A protein and the small-molecule ligand that binds it are described below.
Small molecule (SMILES): CC(=O)N[C@H]1[C@H]([C@H](O)[C@H](O)CO)O[C@@](O)(C(=O)O)C[C@@H]1O

Binding-site contacts:
Ligand atom C1 contacts residue ASN318 of chain 1.A at 4.0 Å.
Ligand atom C7 contacts residue SER289 of chain 1.A at 3.9 Å.
Ligand atom O4 contacts residue THR319 of chain 1.A at 4.1 Å.
Ligand atom O1B contacts residue SER286 of chain 1.A at 2.6 Å (h-bond).
Ligand atom O7 contacts residue TRP321 of chain 1.A at 4.1 Å.
Ligand atom C5 contacts residue ASN318 of chain 1.A at 3.7 Å.
Ligand atom C10 contacts residue TRP321 of chain 1.A at 3.8 Å (hydrophobic).
Ligand atom C6 contacts residue SER289 of chain 1.A at 4.2 Å.
Ligand atom C5 contacts residue SER291 of chain 1.A at 4.3 Å.
Ligand atom C7 contacts residue TRP321 of chain 1.A at 3.9 Å (hydrophobic).
Ligand atom C9 contacts residue SER289 of chain 1.A at 3.6 Å.
Ligand atom C1 contacts residue SER286 of chain 1.A at 3.4 Å.
Ligand atom C10 contacts residue SER291 of chain 1.A at 3.8 Å.
Ligand atom O1A contacts residue ASN318 of chain 1.A at 3.0 Å (h-bond).
Ligand atom N5 contacts residue TRP321 of chain 1.A at 4.3 Å.
Ligand atom C4 contacts residue ASN318 of chain 1.A at 3.1 Å.
Ligand atom O9 contacts residue LYS352 of chain 1.A at 2.9 Å (salt-bridge).
Ligand atom O10 contacts residue TRP321 of chain 1.A at 4.0 Å.
Ligand atom O8 contacts residue SER289 of chain 1.A at 2.7 Å (h-bond).
Ligand atom N5 contacts residue SER291 of chain 1.A at 3.3 Å (h-bond).
Ligand atom C3 contacts residue ASN318 of chain 1.A at 3.8 Å.
Ligand atom C6 contacts residue SER291 of chain 1.A at 4.1 Å.
Ligand atom C8 contacts residue SER289 of chain 1.A at 3.5 Å.
Ligand atom C11 contacts residue ASP320 of chain 1.A at 3.7 Å.
Ligand atom C10 contacts residue ASN318 of chain 1.A at 3.6 Å.
Ligand atom O1B contacts residue ALA288 of chain 1.A at 3.9 Å.
Ligand atom C11 contacts residue TRP321 of chain 1.A at 3.7 Å (hydrophobic).
Ligand atom C9 contacts residue TRP321 of chain 1.A at 4.0 Å (hydrophobic).
Ligand atom C11 contacts residue THR319 of chain 1.A at 3.5 Å.
Ligand atom N5 contacts residue ASN318 of chain 1.A at 3.1 Å (h-bond).
Ligand atom O1A contacts residue SER286 of chain 1.A at 3.5 Å (h-bond).
Ligand atom O8 contacts residue SER286 of chain 1.A at 4.0 Å.
Ligand atom C7 contacts residue SER291 of chain 1.A at 4.2 Å.
Ligand atom O4 contacts residue ASN318 of chain 1.A at 2.6 Å (h-bond).
Ligand atom O8 contacts residue ALA288 of chain 1.A at 4.0 Å.
Ligand atom O9 contacts residue SER289 of chain 1.A at 4.2 Å.
Ligand atom C11 contacts residue ASN318 of chain 1.A at 3.7 Å.
Ligand atom C11 contacts residue SER291 of chain 1.A at 3.6 Å.
Ligand atom O1B contacts residue SER289 of chain 1.A at 4.1 Å.
Ligand atom C9 contacts residue LYS352 of chain 1.A at 3.5 Å.

Sequence of chain 1.A:
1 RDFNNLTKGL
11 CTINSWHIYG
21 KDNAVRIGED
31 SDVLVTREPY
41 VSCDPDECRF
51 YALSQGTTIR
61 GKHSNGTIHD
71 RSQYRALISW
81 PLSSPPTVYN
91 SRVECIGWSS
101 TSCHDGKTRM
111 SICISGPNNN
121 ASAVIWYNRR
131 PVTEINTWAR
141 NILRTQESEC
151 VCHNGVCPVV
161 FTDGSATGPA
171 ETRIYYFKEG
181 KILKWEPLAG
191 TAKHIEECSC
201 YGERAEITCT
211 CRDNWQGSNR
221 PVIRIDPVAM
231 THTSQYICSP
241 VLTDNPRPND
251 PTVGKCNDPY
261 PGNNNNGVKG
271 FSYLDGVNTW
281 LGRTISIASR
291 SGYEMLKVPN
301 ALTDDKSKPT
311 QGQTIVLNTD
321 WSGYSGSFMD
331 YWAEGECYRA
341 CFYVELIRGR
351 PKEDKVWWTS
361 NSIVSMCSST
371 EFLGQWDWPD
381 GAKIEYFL